The small molecule below binds the protein below.
Small molecule (SMILES): O=C(Nc1ccn2nc(-c3ccccc3)nc2c1)c1ccnc(Cl)c1

Sequence of chain 1.C:
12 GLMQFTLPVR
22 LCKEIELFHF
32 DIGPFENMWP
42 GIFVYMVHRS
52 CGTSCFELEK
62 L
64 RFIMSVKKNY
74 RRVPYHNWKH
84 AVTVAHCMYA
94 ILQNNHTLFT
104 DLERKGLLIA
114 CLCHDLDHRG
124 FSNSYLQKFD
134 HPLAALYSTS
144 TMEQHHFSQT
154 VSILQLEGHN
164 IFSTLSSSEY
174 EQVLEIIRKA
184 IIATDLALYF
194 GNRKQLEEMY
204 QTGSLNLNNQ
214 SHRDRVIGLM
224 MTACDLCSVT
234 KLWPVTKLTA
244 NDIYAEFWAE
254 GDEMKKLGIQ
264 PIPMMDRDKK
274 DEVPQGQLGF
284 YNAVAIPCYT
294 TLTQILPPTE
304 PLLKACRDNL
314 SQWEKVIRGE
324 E

Binding-site contacts:
Ligand atom N9 contacts residue TYR247 of chain 1.C at 2.4 Å (h-bond).
Ligand atom C16 contacts residue GLY279 of chain 1.C at 3.8 Å.
Ligand atom N18 contacts residue LEU229 of chain 1.C at 3.7 Å.
Ligand atom C1 contacts residue MET267 of chain 1.C at 3.7 Å (hydrophobic).
Ligand atom C1 contacts residue PHE283 of chain 1.C at 3.4 Å (hydrophobic).
Ligand atom O25 contacts residue GLN280 of chain 1.C at 2.9 Å (h-bond).
Ligand atom C12 contacts residue GLY279 of chain 1.C at 3.7 Å.
Ligand atom C2 contacts residue MET267 of chain 1.C at 3.5 Å (hydrophobic).
Ligand atom N9 contacts residue MET267 of chain 1.C at 3.6 Å.
Ligand atom C2 contacts residue PHE283 of chain 1.C at 3.1 Å (hydrophobic).
Ligand atom C16 contacts residue TYR247 of chain 1.C at 3.7 Å (hydrophobic).
Ligand atom CL24 contacts residue ILE246 of chain 1.C at 3.8 Å.
Ligand atom C4 contacts residue MET267 of chain 1.C at 3.7 Å (hydrophobic).
Ligand atom C4 contacts residue GLN280 of chain 1.C at 3.5 Å.
Ligand atom C8 contacts residue TYR247 of chain 1.C at 3.6 Å (hydrophobic).
Ligand atom C14 contacts residue PRO266 of chain 1.C at 3.8 Å (hydrophobic).
Ligand atom C11 contacts residue MET267 of chain 1.C at 3.5 Å (hydrophobic).
Ligand atom C11 contacts residue GLY279 of chain 1.C at 3.4 Å.
Ligand atom N7 contacts residue GLY279 of chain 1.C at 3.7 Å.
Ligand atom C5 contacts residue TYR247 of chain 1.C at 3.3 Å (hydrophobic).
Ligand atom N10 contacts residue PHE283 of chain 1.C at 3.3 Å.
Ligand atom N6 contacts residue MET267 of chain 1.C at 3.2 Å (h-bond).
Ligand atom C14 contacts residue GLU275 of chain 1.C at 3.4 Å.
Ligand atom C15 contacts residue GLU275 of chain 1.C at 3.4 Å.
Ligand atom N9 contacts residue GLY279 of chain 1.C at 3.8 Å.
Ligand atom C20 contacts residue PHE283 of chain 1.C at 3.8 Å (hydrophobic).
Ligand atom C13 contacts residue PRO266 of chain 1.C at 3.6 Å (hydrophobic).
Ligand atom C8 contacts residue GLY279 of chain 1.C at 3.4 Å.
Ligand atom C16 contacts residue MET267 of chain 1.C at 3.5 Å (hydrophobic).
Ligand atom N7 contacts residue MET267 of chain 1.C at 3.6 Å.
Ligand atom C4 contacts residue TYR247 of chain 1.C at 3.7 Å (hydrophobic).
Ligand atom C15 contacts residue PRO266 of chain 1.C at 3.8 Å (hydrophobic).
Ligand atom C5 contacts residue MET267 of chain 1.C at 3.5 Å (hydrophobic).
Ligand atom C20 contacts residue ILE246 of chain 1.C at 3.8 Å (hydrophobic).
Ligand atom CL24 contacts residue LEU229 of chain 1.C at 3.8 Å.
Ligand atom CL24 contacts residue TYR78 of chain 1.C at 3.6 Å.
Ligand atom CL24 contacts residue SER231 of chain 1.C at 2.8 Å.
Ligand atom C3 contacts residue MET267 of chain 1.C at 3.2 Å (hydrophobic).
Ligand atom C21 contacts residue PHE283 of chain 1.C at 3.7 Å (hydrophobic).
Ligand atom C8 contacts residue MET267 of chain 1.C at 3.4 Å (hydrophobic).